A small-molecule ligand and the protein it binds are described below.
Small molecule (SMILES): CC(=O)N[C@H]1[C@H](O[C@H]2[C@H](O)[C@@H](NC(C)=O)CO[C@@H]2CO)O[C@H](CO)[C@@H](O)[C@@H]1O

Sequence of chain 1.A:
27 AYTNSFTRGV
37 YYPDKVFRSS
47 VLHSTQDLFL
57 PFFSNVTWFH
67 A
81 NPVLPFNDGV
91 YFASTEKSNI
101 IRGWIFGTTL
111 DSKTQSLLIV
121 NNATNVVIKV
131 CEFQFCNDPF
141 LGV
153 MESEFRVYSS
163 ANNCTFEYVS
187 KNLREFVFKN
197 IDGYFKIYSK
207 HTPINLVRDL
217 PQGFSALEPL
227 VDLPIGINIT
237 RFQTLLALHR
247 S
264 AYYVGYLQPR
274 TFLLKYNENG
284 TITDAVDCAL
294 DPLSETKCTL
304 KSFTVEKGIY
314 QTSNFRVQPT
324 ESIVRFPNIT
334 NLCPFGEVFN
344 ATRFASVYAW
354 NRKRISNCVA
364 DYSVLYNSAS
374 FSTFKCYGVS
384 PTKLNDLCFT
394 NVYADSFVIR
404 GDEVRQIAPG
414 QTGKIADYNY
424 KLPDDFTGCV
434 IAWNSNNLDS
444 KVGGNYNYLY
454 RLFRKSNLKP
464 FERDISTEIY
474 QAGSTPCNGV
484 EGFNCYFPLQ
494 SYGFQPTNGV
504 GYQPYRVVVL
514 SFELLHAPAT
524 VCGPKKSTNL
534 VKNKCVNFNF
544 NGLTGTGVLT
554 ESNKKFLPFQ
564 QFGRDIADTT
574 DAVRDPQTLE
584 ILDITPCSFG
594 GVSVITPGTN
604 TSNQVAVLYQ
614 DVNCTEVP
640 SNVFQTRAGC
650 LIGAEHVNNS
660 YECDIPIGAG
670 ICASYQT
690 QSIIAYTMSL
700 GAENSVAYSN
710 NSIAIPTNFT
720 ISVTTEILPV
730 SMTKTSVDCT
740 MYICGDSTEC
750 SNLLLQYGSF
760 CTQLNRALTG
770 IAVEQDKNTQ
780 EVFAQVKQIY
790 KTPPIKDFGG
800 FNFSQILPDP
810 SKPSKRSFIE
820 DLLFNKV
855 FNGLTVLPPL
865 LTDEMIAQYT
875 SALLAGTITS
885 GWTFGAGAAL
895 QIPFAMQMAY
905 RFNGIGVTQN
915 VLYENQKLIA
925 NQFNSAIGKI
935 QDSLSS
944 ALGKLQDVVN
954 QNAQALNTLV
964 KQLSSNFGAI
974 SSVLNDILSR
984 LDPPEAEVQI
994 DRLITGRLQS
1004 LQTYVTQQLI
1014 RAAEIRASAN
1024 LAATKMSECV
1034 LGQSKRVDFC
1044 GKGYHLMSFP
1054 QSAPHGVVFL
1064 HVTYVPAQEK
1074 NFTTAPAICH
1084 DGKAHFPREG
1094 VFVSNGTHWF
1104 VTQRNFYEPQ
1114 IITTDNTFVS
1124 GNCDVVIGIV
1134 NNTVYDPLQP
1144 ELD

Binding-site contacts:
Ligand atom C1 contacts residue ASN1074 of chain 1.A at 1.5 Å.
Ligand atom C4 contacts residue ALA706 of chain 1.A at 4.5 Å (hydrophobic).
Ligand atom C2 contacts residue ASN1074 of chain 1.A at 2.6 Å.
Ligand atom C7 contacts residue ASN1074 of chain 1.A at 3.6 Å.
Ligand atom N2 contacts residue ALA706 of chain 1.A at 4.4 Å.
Ligand atom C5 contacts residue ASN1074 of chain 1.A at 3.6 Å.
Ligand atom C4 contacts residue ASN1074 of chain 1.A at 4.3 Å.
Ligand atom C3 contacts residue ASN1074 of chain 1.A at 3.9 Å.
Ligand atom C8 contacts residue ASN1074 of chain 1.A at 4.4 Å.
Ligand atom O7 contacts residue ASN1074 of chain 1.A at 3.5 Å (h-bond).
Ligand atom C5 contacts residue ALA706 of chain 1.A at 3.8 Å (hydrophobic).
Ligand atom C8 contacts residue LYS1073 of chain 1.A at 4.2 Å.
Ligand atom C7 contacts residue GLU1072 of chain 1.A at 4.4 Å.
Ligand atom O5 contacts residue ASN1074 of chain 1.A at 2.4 Å (h-bond).
Ligand atom O4 contacts residue ALA706 of chain 1.A at 4.0 Å.
Ligand atom C8 contacts residue GLU1072 of chain 1.A at 3.2 Å.
Ligand atom N2 contacts residue ASN1074 of chain 1.A at 2.9 Å (h-bond).
Ligand atom O7 contacts residue ALA706 of chain 1.A at 4.4 Å.
Ligand atom C6 contacts residue ALA706 of chain 1.A at 4.5 Å (hydrophobic).